Sequence of chain 1.B:
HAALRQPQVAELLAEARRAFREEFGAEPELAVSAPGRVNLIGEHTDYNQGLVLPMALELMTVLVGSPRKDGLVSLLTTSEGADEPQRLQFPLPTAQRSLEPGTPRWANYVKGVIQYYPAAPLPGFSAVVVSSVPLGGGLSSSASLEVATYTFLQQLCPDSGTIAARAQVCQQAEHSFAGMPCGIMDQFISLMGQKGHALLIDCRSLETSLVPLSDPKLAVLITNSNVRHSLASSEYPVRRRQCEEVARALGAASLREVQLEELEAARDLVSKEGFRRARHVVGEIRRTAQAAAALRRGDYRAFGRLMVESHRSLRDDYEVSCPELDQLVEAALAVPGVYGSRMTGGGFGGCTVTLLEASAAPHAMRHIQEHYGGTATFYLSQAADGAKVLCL

Binding-site contacts:
Ligand atom C23 contacts residue THR61 of chain 1.B at 4.0 Å.
Ligand atom C26 contacts residue ALA82 of chain 1.B at 4.2 Å (hydrophobic).
Ligand atom N14 contacts residue GLY136 of chain 1.B at 4.1 Å.
Ligand atom C24 contacts residue VAL129 of chain 1.B at 3.8 Å (hydrophobic).
Ligand atom C11 contacts residue ASP83 of chain 1.B at 4.0 Å.
Ligand atom C12 contacts residue TRP106 of chain 1.B at 3.8 Å (hydrophobic).
Ligand atom C18 contacts residue SER141 of chain 1.B at 3.1 Å.
Ligand atom N17 contacts residue SER142 of chain 1.B at 3.6 Å.
Ligand atom C06 contacts residue TYR109 of chain 1.B at 3.4 Å (hydrophobic).
Ligand atom O22 contacts residue SER142 of chain 1.B at 3.7 Å.
Ligand atom C18 contacts residue TYR109 of chain 1.B at 4.0 Å (hydrophobic).
Ligand atom N16 contacts residue SER141 of chain 1.B at 3.5 Å (h-bond).
Ligand atom C18 contacts residue SER142 of chain 1.B at 4.1 Å.
Ligand atom C12 contacts residue ASP83 of chain 1.B at 3.9 Å.
Ligand atom C15 contacts residue TYR109 of chain 1.B at 3.5 Å (hydrophobic).
Ligand atom N17 contacts residue TYR109 of chain 1.B at 3.8 Å.
Ligand atom C21 contacts residue SER141 of chain 1.B at 4.1 Å.
Ligand atom C24 contacts residue SER131 of chain 1.B at 4.0 Å.
Ligand atom N16 contacts residue TYR109 of chain 1.B at 3.7 Å.
Ligand atom O22 contacts residue SER141 of chain 1.B at 3.2 Å (h-bond).
Ligand atom C09 contacts residue LEU135 of chain 1.B at 4.1 Å (hydrophobic).
Ligand atom C24 contacts residue LEU145 of chain 1.B at 4.0 Å (hydrophobic).
Ligand atom C15 contacts residue SER141 of chain 1.B at 3.5 Å.
Ligand atom N14 contacts residue SER141 of chain 1.B at 4.2 Å.
Ligand atom C23 contacts residue SER131 of chain 1.B at 4.1 Å.
Ligand atom C23 contacts residue SER141 of chain 1.B at 4.2 Å.
Ligand atom N19 contacts residue LEU135 of chain 1.B at 4.2 Å.
Ligand atom N14 contacts residue LEU135 of chain 1.B at 3.8 Å.
Ligand atom C11 contacts residue ALA82 of chain 1.B at 4.1 Å (hydrophobic).
Ligand atom C13 contacts residue TYR109 of chain 1.B at 4.1 Å (hydrophobic).
Ligand atom C05 contacts residue GLY136 of chain 1.B at 4.1 Å.
Ligand atom C25 contacts residue SER79 of chain 1.B at 4.1 Å.
Ligand atom N16 contacts residue GLY136 of chain 1.B at 3.6 Å.
Ligand atom C10 contacts residue GLY81 of chain 1.B at 3.9 Å.
Ligand atom C21 contacts residue LEU145 of chain 1.B at 3.8 Å (hydrophobic).
Ligand atom N17 contacts residue SER141 of chain 1.B at 2.6 Å (h-bond).
Ligand atom C05 contacts residue TYR109 of chain 1.B at 4.2 Å (hydrophobic).
Ligand atom C26 contacts residue TRP106 of chain 1.B at 3.8 Å (hydrophobic).
Ligand atom C12 contacts residue ARG105 of chain 1.B at 3.7 Å.
Ligand atom C23 contacts residue LEU145 of chain 1.B at 3.7 Å (hydrophobic).

The protein below binds the small molecule below.
Small molecule (SMILES): O=C1CCCC2=C1C1(CCCCC1)N=C(Nc1nc3ccccc3o1)N2